Binding-site contacts:
Ligand atom C14 contacts residue PHE74 of chain 2.A at 3.3 Å (hydrophobic).
Ligand atom C1 contacts residue SER166 of chain 2.A at 3.1 Å.
Ligand atom N8 contacts residue ALA162 of chain 2.A at 3.7 Å.
Ligand atom C18 contacts residue ILE187 of chain 3.A at 3.6 Å (hydrophobic).
Ligand atom C11 contacts residue ASP45 of chain 2.A at 3.7 Å.
Ligand atom O7 contacts residue ALA162 of chain 2.A at 3.0 Å.
Ligand atom C25 contacts residue GLU123 of chain 2.A at 3.2 Å.
Ligand atom O4 contacts residue TYR192 of chain 3.A at 3.6 Å.
Ligand atom C12 contacts residue ALA162 of chain 2.A at 3.7 Å (hydrophobic).
Ligand atom N1 contacts residue ALA185 of chain 3.A at 3.7 Å.
Ligand atom O2 contacts residue ILE187 of chain 3.A at 3.5 Å.
Ligand atom N7 contacts residue SER158 of chain 2.A at 3.0 Å (h-bond).
Ligand atom N7 contacts residue THR161 of chain 2.A at 3.8 Å.
Ligand atom N1 contacts residue SER166 of chain 2.A at 3.2 Å (h-bond).
Ligand atom N contacts residue TYR163 of chain 2.A at 3.5 Å.
Ligand atom C15 contacts residue ASP45 of chain 2.A at 3.7 Å.
Ligand atom N8 contacts residue THR161 of chain 2.A at 2.7 Å (h-bond).
Ligand atom C contacts residue TYR163 of chain 2.A at 3.6 Å (hydrophobic).
Ligand atom C1 contacts residue TYR163 of chain 2.A at 3.7 Å (hydrophobic).
Ligand atom N contacts residue ASP150 of chain 3.A at 2.9 Å (salt-bridge).
Ligand atom C1 contacts residue ILE187 of chain 3.A at 3.5 Å (hydrophobic).
Ligand atom C26 contacts residue GLU123 of chain 2.A at 3.4 Å.
Ligand atom O6 contacts residue GLU123 of chain 2.A at 2.6 Å (salt-bridge).
Ligand atom C13 contacts residue ALA162 of chain 2.A at 3.7 Å (hydrophobic).
Ligand atom N1 contacts residue ILE187 of chain 3.A at 3.4 Å.
Ligand atom N7 contacts residue TYR75 of chain 2.A at 3.4 Å.
Ligand atom O7 contacts residue TYR163 of chain 2.A at 3.3 Å (h-bond).
Ligand atom N2 contacts residue TYR163 of chain 2.A at 3.5 Å.
Ligand atom C14 contacts residue THR161 of chain 2.A at 3.3 Å.
Ligand atom N7 contacts residue ASN122 of chain 2.A at 2.9 Å (h-bond).
Ligand atom N6 contacts residue ASN122 of chain 2.A at 3.0 Å (h-bond).
Ligand atom C8 contacts residue GLY46 of chain 2.A at 3.7 Å.
Ligand atom O7 contacts residue ASN122 of chain 2.A at 3.7 Å.
Ligand atom O7 contacts residue GLU123 of chain 2.A at 2.6 Å (salt-bridge).
Ligand atom C13 contacts residue THR161 of chain 2.A at 3.6 Å.
Ligand atom N contacts residue ALA185 of chain 3.A at 3.1 Å (h-bond).
Ligand atom C10 contacts residue ASP45 of chain 2.A at 3.7 Å.
Ligand atom C11 contacts residue ASN122 of chain 2.A at 3.8 Å.
Ligand atom O6 contacts residue ASN122 of chain 2.A at 3.2 Å (h-bond).
Ligand atom N8 contacts residue PHE74 of chain 2.A at 3.5 Å.

Sequence of chain 3.A:
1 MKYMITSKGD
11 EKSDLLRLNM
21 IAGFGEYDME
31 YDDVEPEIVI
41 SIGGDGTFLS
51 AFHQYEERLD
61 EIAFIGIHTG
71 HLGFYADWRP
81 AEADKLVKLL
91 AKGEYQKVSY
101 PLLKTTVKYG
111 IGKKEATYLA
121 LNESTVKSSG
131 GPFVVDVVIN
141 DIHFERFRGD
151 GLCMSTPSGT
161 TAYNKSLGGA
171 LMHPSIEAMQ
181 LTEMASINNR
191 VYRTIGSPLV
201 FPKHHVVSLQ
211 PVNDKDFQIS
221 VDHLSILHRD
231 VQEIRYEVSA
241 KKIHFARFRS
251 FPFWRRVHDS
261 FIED

This small molecule binds to this protein.
Small molecule (SMILES): Nc1ncnc2c1ncn2[C@@H]1O[C@H](CN2CC#Cc3nc4c(N)ncnc4n3[C@@H]3O[C@H](CNC(=O)CNC(=O)C2)[C@@H](O)[C@H]3O)[C@@H](O)[C@H]1O

Sequence of chain 2.A:
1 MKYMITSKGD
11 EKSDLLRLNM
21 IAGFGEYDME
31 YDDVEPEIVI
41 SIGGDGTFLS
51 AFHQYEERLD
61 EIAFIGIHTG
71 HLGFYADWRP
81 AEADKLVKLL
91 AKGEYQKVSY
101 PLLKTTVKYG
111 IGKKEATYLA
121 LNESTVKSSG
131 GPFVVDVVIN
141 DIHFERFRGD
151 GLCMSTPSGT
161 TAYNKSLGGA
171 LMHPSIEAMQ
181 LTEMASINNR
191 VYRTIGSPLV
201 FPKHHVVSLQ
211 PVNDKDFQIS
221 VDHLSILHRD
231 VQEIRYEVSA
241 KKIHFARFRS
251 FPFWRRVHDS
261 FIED